Binding-site contacts:
Ligand atom N2 contacts residue ASN61 of chain 1.A at 2.7 Å (h-bond).
Ligand atom C1 contacts residue TYR28 of chain 1.A at 4.1 Å (hydrophobic).
Ligand atom O5 contacts residue ASN61 of chain 1.A at 2.4 Å (h-bond).
Ligand atom C5 contacts residue ASN61 of chain 1.A at 3.5 Å.
Ligand atom C7 contacts residue ASN61 of chain 1.A at 3.2 Å.
Ligand atom O7 contacts residue ASN61 of chain 1.A at 3.6 Å (h-bond).
Ligand atom O3 contacts residue ASN61 of chain 1.A at 4.3 Å.
Ligand atom C2 contacts residue ASN61 of chain 1.A at 2.6 Å.
Ligand atom C3 contacts residue ASN61 of chain 1.A at 3.8 Å.
Ligand atom C4 contacts residue ASN61 of chain 1.A at 4.2 Å.
Ligand atom C1 contacts residue ASN61 of chain 1.A at 1.4 Å.
Ligand atom O7 contacts residue ASN30 of chain 1.A at 4.4 Å.
Ligand atom C8 contacts residue ASN61 of chain 1.A at 4.0 Å.
Ligand atom O5 contacts residue TYR28 of chain 1.A at 4.3 Å.

Sequence of chain 1.A:
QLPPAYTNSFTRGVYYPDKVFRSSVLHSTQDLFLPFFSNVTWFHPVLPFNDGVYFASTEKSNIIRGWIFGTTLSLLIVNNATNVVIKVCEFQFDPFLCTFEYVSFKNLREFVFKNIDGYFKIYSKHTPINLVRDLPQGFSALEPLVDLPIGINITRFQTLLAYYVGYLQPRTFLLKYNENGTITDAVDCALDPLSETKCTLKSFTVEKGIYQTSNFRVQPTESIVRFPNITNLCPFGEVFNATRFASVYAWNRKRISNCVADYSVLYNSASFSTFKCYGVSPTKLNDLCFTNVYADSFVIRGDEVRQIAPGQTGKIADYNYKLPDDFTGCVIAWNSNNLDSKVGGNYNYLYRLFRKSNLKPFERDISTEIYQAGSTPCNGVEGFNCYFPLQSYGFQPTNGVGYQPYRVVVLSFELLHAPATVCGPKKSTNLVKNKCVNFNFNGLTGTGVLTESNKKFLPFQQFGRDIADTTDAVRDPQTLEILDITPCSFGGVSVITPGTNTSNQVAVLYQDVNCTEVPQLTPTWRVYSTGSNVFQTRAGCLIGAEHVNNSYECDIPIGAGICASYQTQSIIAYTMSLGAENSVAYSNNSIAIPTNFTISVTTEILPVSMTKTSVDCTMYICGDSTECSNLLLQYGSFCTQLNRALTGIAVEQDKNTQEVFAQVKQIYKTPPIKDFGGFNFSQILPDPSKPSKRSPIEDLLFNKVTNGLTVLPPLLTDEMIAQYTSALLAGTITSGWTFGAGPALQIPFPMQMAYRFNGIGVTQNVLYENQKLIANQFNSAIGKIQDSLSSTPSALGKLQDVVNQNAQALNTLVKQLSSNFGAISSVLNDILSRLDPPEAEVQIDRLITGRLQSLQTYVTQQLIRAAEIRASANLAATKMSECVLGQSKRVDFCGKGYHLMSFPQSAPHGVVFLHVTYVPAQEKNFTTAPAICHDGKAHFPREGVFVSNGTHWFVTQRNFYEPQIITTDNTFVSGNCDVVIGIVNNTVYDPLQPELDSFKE

The small molecule below binds the protein below.
Small molecule (SMILES): CC(=O)N[C@@H]1[C@@H](O)[C@H](O)[C@@H](CO)O[C@H]1O